Binding-site contacts:
Ligand atom O34 contacts residue GLU121 of chain 1.B at 2.7 Å (salt-bridge).
Ligand atom C35 contacts residue THR125 of chain 1.B at 3.5 Å.
Ligand atom C40 contacts residue LEU53 of chain 1.A at 3.5 Å (hydrophobic).
Ligand atom C03 contacts residue ALA80 of chain 1.B at 3.4 Å (hydrophobic).
Ligand atom C14 contacts residue GLU47 of chain 1.B at 3.4 Å.
Ligand atom C49 contacts residue THR125 of chain 1.A at 3.4 Å.
Ligand atom C08 contacts residue THR125 of chain 1.A at 3.3 Å.
Ligand atom O06 contacts residue TYR50 of chain 1.B at 3.4 Å (h-bond).
Ligand atom O42 contacts residue THR125 of chain 1.B at 3.4 Å (h-bond).
Ligand atom O33 contacts residue THR125 of chain 1.B at 2.5 Å (h-bond).
Ligand atom C25 contacts residue TYR50 of chain 1.A at 3.5 Å (hydrophobic).
Ligand atom C29 contacts residue GLN46 of chain 1.A at 3.5 Å.
Ligand atom O53 contacts residue GLU121 of chain 1.A at 3.3 Å (salt-bridge).
Ligand atom C17 contacts residue GLU47 of chain 1.B at 3.2 Å.
Ligand atom C23 contacts residue TYR50 of chain 1.A at 3.4 Å (hydrophobic).
Ligand atom C13 contacts residue GLU47 of chain 1.B at 2.9 Å.
Ligand atom C51 contacts residue GLU121 of chain 1.A at 3.5 Å.
Ligand atom C32 contacts residue THR125 of chain 1.B at 3.5 Å.
Ligand atom C07 contacts residue THR125 of chain 1.A at 3.0 Å.
Ligand atom O42 contacts residue TYR50 of chain 1.A at 3.2 Å (h-bond).
Ligand atom C28 contacts residue GLN46 of chain 1.A at 3.2 Å.
Ligand atom C32 contacts residue GLU121 of chain 1.B at 3.5 Å.
Ligand atom C27 contacts residue GLN46 of chain 1.A at 3.4 Å.
Ligand atom C41 contacts residue THR125 of chain 1.B at 3.5 Å.
Ligand atom O53 contacts residue HIS122 of chain 1.A at 3.1 Å.
Ligand atom C30 contacts residue THR125 of chain 1.B at 3.3 Å.
Ligand atom C08 contacts residue GLN46 of chain 1.B at 3.3 Å.
Ligand atom O06 contacts residue THR125 of chain 1.A at 3.3 Å (h-bond).
Ligand atom O33 contacts residue HIS122 of chain 1.B at 3.1 Å (h-bond).
Ligand atom O33 contacts residue GLU121 of chain 1.B at 3.4 Å (salt-bridge).
Ligand atom C29 contacts residue THR125 of chain 1.B at 3.1 Å.
Ligand atom C48 contacts residue TYR50 of chain 1.B at 3.5 Å (hydrophobic).
Ligand atom C12 contacts residue GLU47 of chain 1.B at 3.0 Å.
Ligand atom C05 contacts residue THR125 of chain 1.A at 3.5 Å.
Ligand atom O53 contacts residue THR125 of chain 1.A at 2.9 Å (h-bond).
Ligand atom C39 contacts residue ALA80 of chain 1.A at 3.3 Å (hydrophobic).
Ligand atom C09 contacts residue GLN46 of chain 1.B at 3.5 Å.
Ligand atom O52 contacts residue GLU121 of chain 1.A at 2.8 Å (salt-bridge).
Ligand atom C15 contacts residue TYR50 of chain 1.B at 3.4 Å (hydrophobic).
Ligand atom C28 contacts residue THR125 of chain 1.B at 3.4 Å.

Sequence of chain 1.B:
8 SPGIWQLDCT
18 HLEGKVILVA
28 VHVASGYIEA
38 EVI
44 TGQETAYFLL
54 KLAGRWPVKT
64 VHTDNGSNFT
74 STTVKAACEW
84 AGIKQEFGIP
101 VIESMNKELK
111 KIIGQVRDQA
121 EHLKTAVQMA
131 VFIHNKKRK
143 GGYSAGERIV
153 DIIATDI

Sequence of chain 1.A:
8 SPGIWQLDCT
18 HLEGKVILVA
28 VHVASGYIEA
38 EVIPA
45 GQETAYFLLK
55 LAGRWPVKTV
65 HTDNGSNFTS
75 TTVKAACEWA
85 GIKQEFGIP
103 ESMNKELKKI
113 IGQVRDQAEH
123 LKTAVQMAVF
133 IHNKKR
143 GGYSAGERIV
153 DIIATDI

A small-molecule ligand and the protein it binds are described below.
Small molecule (SMILES): Cc1ccc2oc(C#Cc3cccc(CNCCN4CCN(Cc5cccc(C#Cc6oc7ccc(C)cc7c6CC(=O)O)c5)CC4)c3)c(CC(=O)O)c2c1